Binding-site contacts:
Ligand atom C02 contacts residue GLU705 of chain 1.A at 3.3 Å.
Ligand atom C02 contacts residue TYR450 of chain 1.A at 3.9 Å (hydrophobic).
Ligand atom C04 contacts residue THR655 of chain 1.A at 3.4 Å.
Ligand atom O16 contacts residue PRO478 of chain 1.A at 3.7 Å.
Ligand atom C01 contacts residue ARG485 of chain 1.A at 3.4 Å.
Ligand atom NP3 contacts residue PRO478 of chain 1.A at 2.7 Å (h-bond).
Ligand atom NP3 contacts residue TYR732 of chain 1.A at 3.8 Å.
Ligand atom C02 contacts residue THR480 of chain 1.A at 3.4 Å.
Ligand atom O20 contacts residue MET708 of chain 1.A at 3.4 Å.
Ligand atom C05 contacts residue GLU705 of chain 1.A at 3.6 Å.
Ligand atom O19 contacts residue LEU704 of chain 1.A at 3.5 Å.
Ligand atom O19 contacts residue MET708 of chain 1.A at 3.8 Å.
Ligand atom C01 contacts residue THR480 of chain 1.A at 3.6 Å.
Ligand atom O16 contacts residue LEU479 of chain 1.A at 3.6 Å.
Ligand atom NP3 contacts residue GLU705 of chain 1.A at 2.8 Å (salt-bridge).
Ligand atom C03 contacts residue TYR450 of chain 1.A at 3.5 Å (hydrophobic).
Ligand atom C02 contacts residue SER654 of chain 1.A at 3.2 Å.
Ligand atom O18 contacts residue GLY653 of chain 1.A at 3.4 Å.
Ligand atom C01 contacts residue TYR450 of chain 1.A at 3.5 Å (hydrophobic).
Ligand atom O17 contacts residue TYR450 of chain 1.A at 3.5 Å.
Ligand atom O18 contacts residue SER654 of chain 1.A at 3.2 Å (h-bond).
Ligand atom O18 contacts residue THR655 of chain 1.A at 3.1 Å (h-bond).
Ligand atom O17 contacts residue SER654 of chain 1.A at 3.0 Å (h-bond).
Ligand atom N14 contacts residue GLU705 of chain 1.A at 4.0 Å.
Ligand atom O20 contacts residue GLU705 of chain 1.A at 3.3 Å (salt-bridge).
Ligand atom NP3 contacts residue THR480 of chain 1.A at 2.9 Å (h-bond).
Ligand atom N14 contacts residue LEU650 of chain 1.A at 3.5 Å.
Ligand atom C01 contacts residue SER654 of chain 1.A at 3.3 Å.
Ligand atom O19 contacts residue GLU705 of chain 1.A at 2.9 Å (salt-bridge).
Ligand atom O16 contacts residue THR480 of chain 1.A at 2.9 Å (h-bond).
Ligand atom O17 contacts residue GLY653 of chain 1.A at 3.4 Å.
Ligand atom C05 contacts residue THR655 of chain 1.A at 3.9 Å.
Ligand atom O16 contacts residue TYR450 of chain 1.A at 3.4 Å.
Ligand atom O16 contacts residue ARG485 of chain 1.A at 2.8 Å (salt-bridge).
Ligand atom C04 contacts residue LEU650 of chain 1.A at 3.9 Å (hydrophobic).
Ligand atom N15 contacts residue GLU705 of chain 1.A at 3.9 Å.
Ligand atom C03 contacts residue LEU650 of chain 1.A at 4.0 Å (hydrophobic).
Ligand atom O17 contacts residue ARG485 of chain 1.A at 2.8 Å (salt-bridge).
Ligand atom NP3 contacts residue TYR450 of chain 1.A at 3.8 Å.
Ligand atom N15 contacts residue THR655 of chain 1.A at 2.8 Å (h-bond).

A small-molecule ligand and the protein it binds are described below.
Small molecule (SMILES): N[C@@H](Cn1oc(=O)[nH]c1=O)C(=O)O

Sequence of chain 1.A:
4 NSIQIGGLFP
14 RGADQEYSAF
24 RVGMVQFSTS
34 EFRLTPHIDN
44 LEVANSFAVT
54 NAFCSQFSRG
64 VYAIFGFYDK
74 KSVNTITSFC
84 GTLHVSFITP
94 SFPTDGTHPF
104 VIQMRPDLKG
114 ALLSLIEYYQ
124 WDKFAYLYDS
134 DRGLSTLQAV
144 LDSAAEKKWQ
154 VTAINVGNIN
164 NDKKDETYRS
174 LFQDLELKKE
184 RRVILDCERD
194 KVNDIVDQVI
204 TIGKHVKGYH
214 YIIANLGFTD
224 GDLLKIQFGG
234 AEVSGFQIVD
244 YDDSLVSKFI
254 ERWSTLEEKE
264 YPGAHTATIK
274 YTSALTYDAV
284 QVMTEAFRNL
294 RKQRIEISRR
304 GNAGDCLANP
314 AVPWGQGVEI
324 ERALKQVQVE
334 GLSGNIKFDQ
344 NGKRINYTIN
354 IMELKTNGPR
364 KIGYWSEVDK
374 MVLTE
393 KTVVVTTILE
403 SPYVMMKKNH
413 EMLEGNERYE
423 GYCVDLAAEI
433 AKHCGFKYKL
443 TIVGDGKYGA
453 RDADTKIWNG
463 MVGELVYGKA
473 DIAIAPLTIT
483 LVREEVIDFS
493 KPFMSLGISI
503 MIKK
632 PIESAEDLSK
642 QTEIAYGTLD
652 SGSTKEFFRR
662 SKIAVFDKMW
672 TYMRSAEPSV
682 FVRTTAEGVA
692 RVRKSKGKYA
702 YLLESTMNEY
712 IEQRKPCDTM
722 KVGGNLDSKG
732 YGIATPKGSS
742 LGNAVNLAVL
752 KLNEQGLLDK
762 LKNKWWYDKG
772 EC